Binding-site contacts:
Ligand atom C7 contacts residue ASN414 of chain 1.A at 3.1 Å.
Ligand atom C5 contacts residue ASN414 of chain 1.A at 3.7 Å.
Ligand atom O6 contacts residue ASP413 of chain 1.A at 3.9 Å.
Ligand atom C4 contacts residue ASN414 of chain 1.A at 4.2 Å.
Ligand atom C3 contacts residue ASN414 of chain 1.A at 3.8 Å.
Ligand atom N2 contacts residue ASN414 of chain 1.A at 2.9 Å (h-bond).
Ligand atom O7 contacts residue ASN414 of chain 1.A at 3.0 Å (h-bond).
Ligand atom C8 contacts residue TRP576 of chain 1.A at 3.9 Å (hydrophobic).
Ligand atom C2 contacts residue ASN414 of chain 1.A at 2.5 Å.
Ligand atom C1 contacts residue ASN414 of chain 1.A at 1.4 Å.
Ligand atom C8 contacts residue ASN414 of chain 1.A at 4.3 Å.
Ligand atom O5 contacts residue ASP413 of chain 1.A at 4.2 Å.
Ligand atom O5 contacts residue ASN414 of chain 1.A at 2.4 Å (h-bond).

Sequence of chain 1.A:
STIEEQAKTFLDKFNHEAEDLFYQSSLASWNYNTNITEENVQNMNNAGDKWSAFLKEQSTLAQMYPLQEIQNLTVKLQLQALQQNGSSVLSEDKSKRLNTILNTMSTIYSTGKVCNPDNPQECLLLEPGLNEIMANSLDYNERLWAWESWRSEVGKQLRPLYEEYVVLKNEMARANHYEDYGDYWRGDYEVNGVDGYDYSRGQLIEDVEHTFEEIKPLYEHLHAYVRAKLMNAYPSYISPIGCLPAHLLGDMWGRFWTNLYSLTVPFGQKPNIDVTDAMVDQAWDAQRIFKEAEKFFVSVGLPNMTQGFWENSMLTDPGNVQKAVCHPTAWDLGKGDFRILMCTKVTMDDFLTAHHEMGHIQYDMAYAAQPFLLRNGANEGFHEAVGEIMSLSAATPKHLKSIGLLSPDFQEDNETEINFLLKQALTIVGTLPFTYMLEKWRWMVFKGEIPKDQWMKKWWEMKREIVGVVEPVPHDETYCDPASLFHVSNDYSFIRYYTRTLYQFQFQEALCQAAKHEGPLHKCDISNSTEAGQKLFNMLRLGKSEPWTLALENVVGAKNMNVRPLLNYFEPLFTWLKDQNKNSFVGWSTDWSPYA

The small molecule below binds the protein below.
Small molecule (SMILES): CC(=O)N[C@@H]1[C@@H](O)[C@H](O)[C@@H](CO)O[C@H]1O